Sequence of chain 1.D:
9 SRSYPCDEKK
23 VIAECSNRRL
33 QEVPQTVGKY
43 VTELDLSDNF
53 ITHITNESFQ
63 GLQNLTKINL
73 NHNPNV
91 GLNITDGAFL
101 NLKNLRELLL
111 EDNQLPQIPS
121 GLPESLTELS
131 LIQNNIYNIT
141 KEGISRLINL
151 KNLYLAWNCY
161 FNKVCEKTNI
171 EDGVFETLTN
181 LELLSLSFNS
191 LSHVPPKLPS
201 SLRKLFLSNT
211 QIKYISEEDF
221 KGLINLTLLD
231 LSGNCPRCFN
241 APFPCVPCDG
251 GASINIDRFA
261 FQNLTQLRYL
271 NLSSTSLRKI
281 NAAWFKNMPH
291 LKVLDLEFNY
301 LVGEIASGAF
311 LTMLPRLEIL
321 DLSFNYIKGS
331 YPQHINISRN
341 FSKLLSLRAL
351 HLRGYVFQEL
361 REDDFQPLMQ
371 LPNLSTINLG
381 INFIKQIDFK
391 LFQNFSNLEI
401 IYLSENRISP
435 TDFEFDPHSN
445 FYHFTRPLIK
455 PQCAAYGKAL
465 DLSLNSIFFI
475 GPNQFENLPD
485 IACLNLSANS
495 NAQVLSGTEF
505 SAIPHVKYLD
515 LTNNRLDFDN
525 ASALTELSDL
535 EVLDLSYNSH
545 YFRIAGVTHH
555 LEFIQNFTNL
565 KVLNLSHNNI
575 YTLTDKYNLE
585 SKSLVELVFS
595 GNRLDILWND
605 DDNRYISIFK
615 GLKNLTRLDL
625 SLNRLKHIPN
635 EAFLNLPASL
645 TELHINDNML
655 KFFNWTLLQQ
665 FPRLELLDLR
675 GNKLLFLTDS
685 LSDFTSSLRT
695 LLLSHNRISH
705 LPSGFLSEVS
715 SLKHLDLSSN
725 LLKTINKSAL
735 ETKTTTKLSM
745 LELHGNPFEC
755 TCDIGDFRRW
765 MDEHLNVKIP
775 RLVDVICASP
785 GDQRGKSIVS

A small-molecule ligand and the protein it binds are described below.
Small molecule (SMILES): CC(=O)N[C@H]1[C@H](O[C@H]2[C@H](O)[C@@H](NC(C)=O)CO[C@@H]2CO)O[C@H](CO)[C@@H](O[C@@H]2O[C@H](CO)[C@@H](O)[C@H](O)[C@@H]2O)[C@@H]1O

Binding-site contacts:
Ligand atom C2 contacts residue ASN568 of chain 1.D at 2.6 Å.
Ligand atom C1 contacts residue ASN568 of chain 1.D at 1.5 Å.
Ligand atom O7 contacts residue ASN568 of chain 1.D at 4.0 Å.
Ligand atom C2 contacts residue ASP538 of chain 1.D at 3.7 Å.
Ligand atom O5 contacts residue GLN456 of chain 1.D at 3.5 Å (h-bond).
Ligand atom O7 contacts residue GLN456 of chain 1.D at 3.2 Å.
Ligand atom O3 contacts residue LYS454 of chain 1.D at 3.5 Å (salt-bridge).
Ligand atom O3 contacts residue GLN456 of chain 1.D at 3.0 Å (h-bond).
Ligand atom N2 contacts residue SER540 of chain 1.D at 3.8 Å.
Ligand atom O5 contacts residue ASN568 of chain 1.D at 2.3 Å (h-bond).
Ligand atom C1 contacts residue ASP538 of chain 1.D at 3.7 Å.
Ligand atom C8 contacts residue THR516 of chain 1.D at 4.1 Å.
Ligand atom C2 contacts residue GLN456 of chain 1.D at 3.7 Å.
Ligand atom C4 contacts residue GLN456 of chain 1.D at 3.6 Å.
Ligand atom O7 contacts residue TYR512 of chain 1.D at 3.2 Å (h-bond).
Ligand atom C1 contacts residue GLN456 of chain 1.D at 4.0 Å.
Ligand atom C8 contacts residue ASP538 of chain 1.D at 3.6 Å.
Ligand atom O6 contacts residue GLU590 of chain 1.D at 2.8 Å (salt-bridge).
Ligand atom C7 contacts residue ASP538 of chain 1.D at 3.7 Å.
Ligand atom C6 contacts residue VAL566 of chain 1.D at 3.5 Å (hydrophobic).
Ligand atom N2 contacts residue ASP538 of chain 1.D at 2.8 Å (salt-bridge).
Ligand atom C8 contacts residue SER540 of chain 1.D at 3.9 Å.
Ligand atom C5 contacts residue ASN568 of chain 1.D at 3.7 Å.
Ligand atom O5 contacts residue LYS454 of chain 1.D at 3.9 Å.
Ligand atom C5 contacts residue GLN456 of chain 1.D at 4.0 Å.
Ligand atom C7 contacts residue SER540 of chain 1.D at 3.9 Å.
Ligand atom C7 contacts residue ASN568 of chain 1.D at 3.8 Å.
Ligand atom C8 contacts residue VAL536 of chain 1.D at 3.9 Å (hydrophobic).
Ligand atom N2 contacts residue ASN568 of chain 1.D at 3.1 Å (h-bond).
Ligand atom C6 contacts residue GLU590 of chain 1.D at 3.6 Å.
Ligand atom O5 contacts residue VAL592 of chain 1.D at 3.6 Å.
Ligand atom C7 contacts residue GLN456 of chain 1.D at 3.9 Å.
Ligand atom C3 contacts residue ASN568 of chain 1.D at 3.9 Å.
Ligand atom O4 contacts residue LYS454 of chain 1.D at 4.0 Å.
Ligand atom C3 contacts residue ASP538 of chain 1.D at 4.0 Å.
Ligand atom C6 contacts residue GLN456 of chain 1.D at 4.1 Å.
Ligand atom C6 contacts residue VAL592 of chain 1.D at 4.0 Å (hydrophobic).
Ligand atom C3 contacts residue GLN456 of chain 1.D at 3.6 Å.
Ligand atom O6 contacts residue VAL592 of chain 1.D at 3.5 Å.
Ligand atom C8 contacts residue TYR512 of chain 1.D at 4.1 Å (hydrophobic).